Binding-site contacts:
Ligand atom C4 contacts residue ASN125 of chain 2.A at 4.2 Å.
Ligand atom C7 contacts residue GLN124 of chain 2.A at 4.4 Å.
Ligand atom O7 contacts residue ASN125 of chain 2.A at 3.5 Å (h-bond).
Ligand atom C1 contacts residue ASN125 of chain 2.A at 1.4 Å.
Ligand atom C8 contacts residue GLN124 of chain 2.A at 4.0 Å.
Ligand atom N2 contacts residue ASN125 of chain 2.A at 3.1 Å (h-bond).
Ligand atom C5 contacts residue ASN125 of chain 2.A at 3.6 Å.
Ligand atom C3 contacts residue ASN125 of chain 2.A at 3.9 Å.
Ligand atom C2 contacts residue ASN125 of chain 2.A at 2.5 Å.
Ligand atom C7 contacts residue ASN125 of chain 2.A at 3.5 Å.
Ligand atom O5 contacts residue ASN125 of chain 2.A at 2.3 Å (h-bond).

Sequence of chain 2.A:
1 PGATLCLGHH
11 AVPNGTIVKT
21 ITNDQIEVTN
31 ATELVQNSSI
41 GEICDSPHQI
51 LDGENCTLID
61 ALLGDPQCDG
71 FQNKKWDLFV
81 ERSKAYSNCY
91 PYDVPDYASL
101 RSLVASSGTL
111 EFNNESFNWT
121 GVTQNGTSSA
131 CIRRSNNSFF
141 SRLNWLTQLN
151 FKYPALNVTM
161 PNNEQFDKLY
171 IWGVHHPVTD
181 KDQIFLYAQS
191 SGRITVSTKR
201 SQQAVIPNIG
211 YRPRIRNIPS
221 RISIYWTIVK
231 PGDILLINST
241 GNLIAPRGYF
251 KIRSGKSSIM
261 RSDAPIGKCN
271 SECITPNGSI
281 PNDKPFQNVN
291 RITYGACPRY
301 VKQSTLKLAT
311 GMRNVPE

A small-molecule ligand and the protein it binds are described below.
Small molecule (SMILES): CC(=O)N[C@@H]1[C@@H](O)[C@H](O)[C@@H](CO)O[C@H]1O